The small molecule below binds the protein below.
Small molecule (SMILES): CC(=O)N[C@@H]1[C@@H](O)[C@H](O)[C@@H](CO)O[C@H]1O

Binding-site contacts:
Ligand atom C2 contacts residue ASN43 of chain 1.D at 2.4 Å.
Ligand atom C1 contacts residue SER46 of chain 1.D at 3.6 Å.
Ligand atom C7 contacts residue ASN43 of chain 1.D at 3.1 Å.
Ligand atom O6 contacts residue SER46 of chain 1.D at 4.0 Å.
Ligand atom C1 contacts residue ASN43 of chain 1.D at 1.4 Å.
Ligand atom C1 contacts residue SER45 of chain 1.D at 4.2 Å.
Ligand atom O7 contacts residue ASN43 of chain 1.D at 3.0 Å (h-bond).
Ligand atom C8 contacts residue ASN43 of chain 1.D at 4.3 Å.
Ligand atom O5 contacts residue ASN43 of chain 1.D at 2.4 Å (h-bond).
Ligand atom C4 contacts residue ASP78 of chain 1.D at 4.0 Å.
Ligand atom N2 contacts residue ASN43 of chain 1.D at 2.9 Å (h-bond).
Ligand atom C3 contacts residue ASN43 of chain 1.D at 3.8 Å.
Ligand atom C6 contacts residue ASP78 of chain 1.D at 3.6 Å.
Ligand atom O5 contacts residue SER45 of chain 1.D at 4.3 Å.
Ligand atom C6 contacts residue SER46 of chain 1.D at 4.3 Å.
Ligand atom C5 contacts residue ASN43 of chain 1.D at 3.7 Å.
Ligand atom C5 contacts residue ASP78 of chain 1.D at 4.1 Å.
Ligand atom O5 contacts residue SER46 of chain 1.D at 3.0 Å (h-bond).
Ligand atom C5 contacts residue SER46 of chain 1.D at 4.2 Å.
Ligand atom O5 contacts residue ASP78 of chain 1.D at 3.7 Å.
Ligand atom C4 contacts residue ASN43 of chain 1.D at 4.2 Å.
Ligand atom O6 contacts residue ASP78 of chain 1.D at 4.4 Å.

Sequence of chain 1.D:
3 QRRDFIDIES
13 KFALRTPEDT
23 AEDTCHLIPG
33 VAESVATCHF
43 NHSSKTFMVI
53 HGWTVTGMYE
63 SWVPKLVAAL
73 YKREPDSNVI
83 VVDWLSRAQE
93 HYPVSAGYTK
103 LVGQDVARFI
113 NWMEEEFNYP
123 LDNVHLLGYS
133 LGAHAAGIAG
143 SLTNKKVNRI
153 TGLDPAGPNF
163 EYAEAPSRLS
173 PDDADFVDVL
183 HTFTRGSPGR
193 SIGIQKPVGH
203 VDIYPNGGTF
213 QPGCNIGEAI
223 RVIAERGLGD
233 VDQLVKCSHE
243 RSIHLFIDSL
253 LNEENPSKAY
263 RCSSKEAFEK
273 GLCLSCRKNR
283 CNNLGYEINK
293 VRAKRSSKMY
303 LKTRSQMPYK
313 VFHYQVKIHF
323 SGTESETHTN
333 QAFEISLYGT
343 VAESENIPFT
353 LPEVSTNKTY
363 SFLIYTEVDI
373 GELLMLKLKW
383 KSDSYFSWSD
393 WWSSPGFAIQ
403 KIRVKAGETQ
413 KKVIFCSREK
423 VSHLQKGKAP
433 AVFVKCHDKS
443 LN